Sequence of chain 5.A:
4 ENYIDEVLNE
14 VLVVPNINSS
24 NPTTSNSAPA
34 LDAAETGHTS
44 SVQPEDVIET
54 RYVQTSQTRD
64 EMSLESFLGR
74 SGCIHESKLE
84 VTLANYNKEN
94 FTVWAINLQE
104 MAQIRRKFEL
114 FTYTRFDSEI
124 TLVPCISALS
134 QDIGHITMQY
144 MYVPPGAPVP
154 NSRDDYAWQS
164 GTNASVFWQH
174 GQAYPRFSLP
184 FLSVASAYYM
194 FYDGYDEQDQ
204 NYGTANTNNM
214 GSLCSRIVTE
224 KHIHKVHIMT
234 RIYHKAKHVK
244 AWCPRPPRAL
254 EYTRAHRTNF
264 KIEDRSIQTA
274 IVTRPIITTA

This small molecule binds to this protein.
Small molecule (SMILES): CCOc1noc2cc(OCCC3CCN(c4ccc(C)nn4)CC3)ccc12

Binding-site contacts:
Ligand atom C18 contacts residue ILE99 of chain 5.A at 3.8 Å (hydrophobic).
Ligand atom C01 contacts residue TYR192 of chain 5.A at 2.9 Å (hydrophobic).
Ligand atom C25 contacts residue PHE180 of chain 5.A at 3.5 Å (hydrophobic).
Ligand atom O23 contacts residue LEU216 of chain 5.A at 3.7 Å.
Ligand atom C10 contacts residue TYR191 of chain 5.A at 3.7 Å (hydrophobic).
Ligand atom C22 contacts residue ILE99 of chain 5.A at 3.9 Å (hydrophobic).
Ligand atom N07 contacts residue LEU101 of chain 5.A at 3.7 Å.
Ligand atom N24 contacts residue PHE180 of chain 5.A at 3.6 Å.
Ligand atom C28 contacts residue TYR143 of chain 5.A at 3.4 Å (hydrophobic).
Ligand atom C17 contacts residue ILE99 of chain 5.A at 3.8 Å (hydrophobic).
Ligand atom O16 contacts residue ILE99 of chain 5.A at 3.6 Å.
Ligand atom C01 contacts residue THR207 of chain 5.A at 2.9 Å.
Ligand atom C19 contacts residue LEU182 of chain 5.A at 3.6 Å (hydrophobic).
Ligand atom C04 contacts residue ASN211 of chain 5.A at 3.4 Å.
Ligand atom N08 contacts residue LEU101 of chain 5.A at 3.8 Å.
Ligand atom N06 contacts residue LEU101 of chain 5.A at 3.2 Å.
Ligand atom O26 contacts residue PHE180 of chain 5.A at 3.7 Å.
Ligand atom C09 contacts residue TYR191 of chain 5.A at 3.6 Å (hydrophobic).
Ligand atom C05 contacts residue LEU101 of chain 5.A at 3.9 Å (hydrophobic).
Ligand atom C13 contacts residue MET213 of chain 5.A at 3.4 Å (hydrophobic).
Ligand atom C18 contacts residue LEU182 of chain 5.A at 3.2 Å (hydrophobic).
Ligand atom C15 contacts residue LEU182 of chain 5.A at 3.7 Å (hydrophobic).
Ligand atom C14 contacts residue SER121 of chain 5.A at 3.5 Å.
Ligand atom C21 contacts residue ILE123 of chain 5.A at 3.8 Å (hydrophobic).
Ligand atom C15 contacts residue ILE123 of chain 5.A at 3.6 Å (hydrophobic).
Ligand atom C28 contacts residue MET144 of chain 5.A at 3.8 Å (hydrophobic).
Ligand atom C04 contacts residue MET213 of chain 5.A at 3.9 Å (hydrophobic).
Ligand atom C28 contacts residue TYR145 of chain 5.A at 3.3 Å (hydrophobic).
Ligand atom C22 contacts residue ILE123 of chain 5.A at 3.6 Å (hydrophobic).
Ligand atom C09 contacts residue LEU101 of chain 5.A at 3.8 Å (hydrophobic).
Ligand atom O26 contacts residue TYR145 of chain 5.A at 3.2 Å.
Ligand atom C19 contacts residue TYR145 of chain 5.A at 3.2 Å (hydrophobic).
Ligand atom C12 contacts residue ILE99 of chain 5.A at 3.7 Å (hydrophobic).
Ligand atom C03 contacts residue ASN211 of chain 5.A at 3.1 Å.
Ligand atom C28 contacts residue ALA167 of chain 5.A at 3.1 Å (hydrophobic).
Ligand atom N24 contacts residue LEU216 of chain 5.A at 3.5 Å.
Ligand atom C17 contacts residue LEU182 of chain 5.A at 3.7 Å (hydrophobic).
Ligand atom C14 contacts residue HIS237 of chain 5.A at 3.5 Å.
Ligand atom C27 contacts residue PHE180 of chain 5.A at 3.2 Å (hydrophobic).
Ligand atom C18 contacts residue TYR145 of chain 5.A at 3.8 Å (hydrophobic).